This protein binds this small molecule.
Small molecule (SMILES): CC(=O)N[C@@H]1[C@@H](O)[C@H](O)[C@@H](CO)O[C@H]1O

Binding-site contacts:
Ligand atom C2 contacts residue ASN791 of chain 1.B at 2.5 Å.
Ligand atom C1 contacts residue ASN791 of chain 1.B at 1.4 Å.
Ligand atom N2 contacts residue ASN791 of chain 1.B at 2.9 Å (h-bond).
Ligand atom C5 contacts residue ASN791 of chain 1.B at 3.7 Å.
Ligand atom C3 contacts residue ASN791 of chain 1.B at 3.8 Å.
Ligand atom C4 contacts residue ASN791 of chain 1.B at 4.2 Å.
Ligand atom O5 contacts residue ASN791 of chain 1.B at 2.4 Å (h-bond).
Ligand atom O7 contacts residue ASN791 of chain 1.B at 3.2 Å (h-bond).
Ligand atom C7 contacts residue ASN791 of chain 1.B at 3.2 Å.
Ligand atom C8 contacts residue ASN791 of chain 1.B at 3.6 Å.

Sequence of chain 1.B:
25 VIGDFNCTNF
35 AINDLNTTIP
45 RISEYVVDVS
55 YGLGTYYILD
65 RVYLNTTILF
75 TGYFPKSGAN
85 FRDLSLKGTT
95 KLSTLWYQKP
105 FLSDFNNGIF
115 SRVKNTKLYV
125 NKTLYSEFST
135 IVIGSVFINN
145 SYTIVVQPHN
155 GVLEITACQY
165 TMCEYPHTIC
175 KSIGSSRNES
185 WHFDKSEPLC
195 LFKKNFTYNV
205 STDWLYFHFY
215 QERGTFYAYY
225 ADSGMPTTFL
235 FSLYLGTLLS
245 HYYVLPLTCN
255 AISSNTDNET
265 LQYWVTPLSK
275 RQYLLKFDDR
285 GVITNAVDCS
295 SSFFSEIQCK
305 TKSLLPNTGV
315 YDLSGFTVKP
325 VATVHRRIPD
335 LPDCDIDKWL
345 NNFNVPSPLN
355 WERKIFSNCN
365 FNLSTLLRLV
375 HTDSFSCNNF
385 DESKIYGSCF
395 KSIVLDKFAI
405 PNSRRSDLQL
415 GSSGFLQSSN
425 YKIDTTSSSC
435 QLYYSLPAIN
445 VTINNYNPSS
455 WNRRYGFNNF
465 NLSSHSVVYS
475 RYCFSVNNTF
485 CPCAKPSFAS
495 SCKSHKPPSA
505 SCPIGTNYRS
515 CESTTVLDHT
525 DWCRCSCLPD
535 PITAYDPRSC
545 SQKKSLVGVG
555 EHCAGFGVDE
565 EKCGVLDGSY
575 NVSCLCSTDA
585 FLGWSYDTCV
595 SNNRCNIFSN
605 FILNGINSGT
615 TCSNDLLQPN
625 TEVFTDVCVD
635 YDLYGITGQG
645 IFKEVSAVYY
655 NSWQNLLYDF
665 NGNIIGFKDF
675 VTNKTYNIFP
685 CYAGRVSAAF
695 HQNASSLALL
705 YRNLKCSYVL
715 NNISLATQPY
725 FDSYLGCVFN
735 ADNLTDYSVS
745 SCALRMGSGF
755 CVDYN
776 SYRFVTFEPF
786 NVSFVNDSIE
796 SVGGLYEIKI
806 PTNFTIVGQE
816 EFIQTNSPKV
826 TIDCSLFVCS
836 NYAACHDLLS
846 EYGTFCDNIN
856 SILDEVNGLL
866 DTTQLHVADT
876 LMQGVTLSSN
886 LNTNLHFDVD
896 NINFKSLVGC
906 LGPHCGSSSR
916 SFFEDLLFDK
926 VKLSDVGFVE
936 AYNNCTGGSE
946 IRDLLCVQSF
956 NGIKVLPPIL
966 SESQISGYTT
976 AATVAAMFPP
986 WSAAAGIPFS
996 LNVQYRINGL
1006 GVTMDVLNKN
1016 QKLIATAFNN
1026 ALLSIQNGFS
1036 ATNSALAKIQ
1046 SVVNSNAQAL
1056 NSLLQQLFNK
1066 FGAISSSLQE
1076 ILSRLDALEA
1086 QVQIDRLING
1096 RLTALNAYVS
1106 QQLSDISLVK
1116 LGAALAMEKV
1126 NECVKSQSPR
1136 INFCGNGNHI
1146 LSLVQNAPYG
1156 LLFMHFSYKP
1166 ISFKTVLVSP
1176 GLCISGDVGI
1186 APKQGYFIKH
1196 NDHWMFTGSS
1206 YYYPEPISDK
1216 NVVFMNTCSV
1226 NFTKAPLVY